This protein binds this small molecule.
Small molecule (SMILES): Nc1ncnc2c1ncn2[C@@H]1O[C@H](COP(=O)(O)OP(=O)(O)OP(O)(O)=S)[C@@H](O)[C@H]1O

Binding-site contacts:
Ligand atom C2 contacts residue CYS561 of chain 1.D at 3.4 Å (hydrophobic).
Ligand atom N3 contacts residue GLY560 of chain 1.D at 3.2 Å (h-bond).
Ligand atom O2' contacts residue LEU565 of chain 1.D at 3.7 Å.
Ligand atom O1A contacts residue THR564 of chain 1.D at 3.4 Å.
Ligand atom O2A contacts residue THR564 of chain 1.D at 3.6 Å (h-bond).
Ligand atom C5' contacts residue CYS561 of chain 1.D at 3.5 Å (hydrophobic).
Ligand atom O2B contacts residue LYS563 of chain 1.D at 2.8 Å (salt-bridge).
Ligand atom O4' contacts residue ALA722 of chain 1.D at 3.3 Å.
Ligand atom C2' contacts residue LEU565 of chain 1.D at 3.7 Å (hydrophobic).
Ligand atom N6 contacts residue GLY519 of chain 1.D at 3.1 Å (h-bond).
Ligand atom C5' contacts residue ALA722 of chain 1.D at 3.8 Å (hydrophobic).
Ligand atom S1G contacts residue LYS563 of chain 1.D at 3.4 Å (salt-bridge).
Ligand atom O3A contacts residue GLY560 of chain 1.D at 3.8 Å.
Ligand atom C4' contacts residue ALA722 of chain 1.D at 3.5 Å (hydrophobic).
Ligand atom O2B contacts residue CYS561 of chain 1.D at 3.2 Å (h-bond).
Ligand atom C2 contacts residue SER562 of chain 1.D at 3.6 Å.
Ligand atom N1 contacts residue SER562 of chain 1.D at 3.7 Å.
Ligand atom N3 contacts residue CYS561 of chain 1.D at 3.8 Å.
Ligand atom C5' contacts residue GLY560 of chain 1.D at 3.7 Å.
Ligand atom C8 contacts residue LEU565 of chain 1.D at 3.3 Å (hydrophobic).
Ligand atom N7 contacts residue LEU565 of chain 1.D at 3.6 Å.
Ligand atom O3G contacts residue THR564 of chain 1.D at 3.0 Å (h-bond).
Ligand atom N9 contacts residue LEU565 of chain 1.D at 3.8 Å.
Ligand atom O1B contacts residue LYS563 of chain 1.D at 3.6 Å.
Ligand atom N3 contacts residue GLY721 of chain 1.D at 3.6 Å.
Ligand atom O3B contacts residue GLY560 of chain 1.D at 3.7 Å.
Ligand atom PA contacts residue CYS561 of chain 1.D at 3.4 Å.
Ligand atom O3A contacts residue CYS561 of chain 1.D at 2.5 Å (h-bond).
Ligand atom C2 contacts residue GLY721 of chain 1.D at 3.5 Å.
Ligand atom O2A contacts residue LEU565 of chain 1.D at 2.9 Å (h-bond).
Ligand atom O3G contacts residue ASP616 of chain 1.D at 3.7 Å.
Ligand atom O2B contacts residue GLY560 of chain 1.D at 3.2 Å (h-bond).
Ligand atom N7 contacts residue ASP517 of chain 1.D at 3.7 Å.
Ligand atom O2A contacts residue CYS561 of chain 1.D at 3.3 Å (h-bond).
Ligand atom O1B contacts residue THR564 of chain 1.D at 2.4 Å (h-bond).
Ligand atom PB contacts residue CYS561 of chain 1.D at 3.5 Å.
Ligand atom N7 contacts residue GLY519 of chain 1.D at 3.8 Å.
Ligand atom C2 contacts residue GLY560 of chain 1.D at 3.1 Å.
Ligand atom N3 contacts residue ALA722 of chain 1.D at 3.5 Å (h-bond).
Ligand atom S1G contacts residue PRO559 of chain 1.D at 3.7 Å.

Sequence of chain 1.D:
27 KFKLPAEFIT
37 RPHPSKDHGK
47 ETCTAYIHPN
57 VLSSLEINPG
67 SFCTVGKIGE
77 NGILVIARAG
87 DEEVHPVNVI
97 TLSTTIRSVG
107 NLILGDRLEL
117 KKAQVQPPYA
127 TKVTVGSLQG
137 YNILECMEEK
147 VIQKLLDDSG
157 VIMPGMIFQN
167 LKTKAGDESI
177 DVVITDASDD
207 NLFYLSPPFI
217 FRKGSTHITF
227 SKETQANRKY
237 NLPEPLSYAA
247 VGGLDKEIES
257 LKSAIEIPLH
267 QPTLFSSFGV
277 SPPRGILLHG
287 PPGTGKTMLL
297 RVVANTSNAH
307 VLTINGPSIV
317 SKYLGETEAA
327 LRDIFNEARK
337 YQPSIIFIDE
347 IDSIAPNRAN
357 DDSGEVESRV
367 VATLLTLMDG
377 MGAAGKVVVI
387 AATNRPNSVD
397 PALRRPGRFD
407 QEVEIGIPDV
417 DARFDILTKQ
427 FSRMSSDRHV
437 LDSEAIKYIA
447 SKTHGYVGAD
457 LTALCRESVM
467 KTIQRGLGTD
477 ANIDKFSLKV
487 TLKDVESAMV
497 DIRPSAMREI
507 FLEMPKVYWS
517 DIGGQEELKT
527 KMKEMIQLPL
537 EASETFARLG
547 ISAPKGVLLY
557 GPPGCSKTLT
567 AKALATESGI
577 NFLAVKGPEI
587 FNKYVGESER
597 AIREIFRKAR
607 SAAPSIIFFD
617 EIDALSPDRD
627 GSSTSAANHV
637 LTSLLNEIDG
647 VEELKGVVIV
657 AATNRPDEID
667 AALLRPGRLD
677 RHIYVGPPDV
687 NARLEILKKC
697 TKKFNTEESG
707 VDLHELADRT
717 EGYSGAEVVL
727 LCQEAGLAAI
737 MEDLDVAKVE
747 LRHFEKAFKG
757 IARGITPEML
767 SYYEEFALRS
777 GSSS